A protein and the small-molecule ligand that binds it are described below.
Small molecule (SMILES): C=C(CC)C(=O)c1ccc(OCC(=O)O)c(Cl)c1Cl

Binding-site contacts:
Ligand atom C4 contacts residue TYR108 of chain 1.B at 3.8 Å (hydrophobic).
Ligand atom C10 contacts residue VAL35 of chain 1.B at 4.1 Å (hydrophobic).
Ligand atom C6 contacts residue TYR108 of chain 1.B at 3.7 Å (hydrophobic).
Ligand atom C3 contacts residue GLY205 of chain 1.B at 4.5 Å.
Ligand atom C10 contacts residue TRP38 of chain 1.B at 3.8 Å (hydrophobic).
Ligand atom O contacts residue ARG13 of chain 1.B at 3.8 Å.
Ligand atom O contacts residue ILE104 of chain 1.B at 3.8 Å.
Ligand atom C7 contacts residue TYR108 of chain 1.B at 4.4 Å (hydrophobic).
Ligand atom CL2 contacts residue TYR108 of chain 1.B at 4.1 Å.
Ligand atom C9 contacts residue VAL35 of chain 1.B at 4.2 Å (hydrophobic).
Ligand atom C3 contacts residue TYR108 of chain 1.B at 3.5 Å (hydrophobic).
Ligand atom C2 contacts residue PHE8 of chain 1.B at 4.5 Å (hydrophobic).
Ligand atom C12 contacts residue TYR108 of chain 1.B at 4.4 Å (hydrophobic).
Ligand atom CL1 contacts residue PHE8 of chain 1.B at 4.2 Å.
Ligand atom C3 contacts residue PHE8 of chain 1.B at 4.3 Å (hydrophobic).
Ligand atom C10 contacts residue PHE8 of chain 1.B at 3.5 Å (hydrophobic).
Ligand atom C13 contacts residue ARG13 of chain 1.B at 3.8 Å.
Ligand atom CL2 contacts residue GLY205 of chain 1.B at 3.7 Å.
Ligand atom C2 contacts residue TYR108 of chain 1.B at 3.3 Å (hydrophobic).
Ligand atom C12 contacts residue ILE104 of chain 1.B at 4.0 Å (hydrophobic).
Ligand atom CL1 contacts residue TYR108 of chain 1.B at 3.9 Å.
Ligand atom O1 contacts residue ASN206 of chain 1.B at 4.4 Å.
Ligand atom O1 contacts residue GLY205 of chain 1.B at 3.8 Å.
Ligand atom OXT contacts residue ARG13 of chain 1.B at 3.1 Å (salt-bridge).
Ligand atom CL1 contacts residue VAL10 of chain 1.B at 3.9 Å.
Ligand atom CL1 contacts residue TYR7 of chain 1.B at 3.1 Å.
Ligand atom O1 contacts residue TYR108 of chain 1.B at 4.2 Å.
Ligand atom O2 contacts residue TYR108 of chain 1.B at 4.1 Å.
Ligand atom CL2 contacts residue PHE8 of chain 1.B at 3.8 Å.
Ligand atom C13 contacts residue ILE104 of chain 1.B at 3.8 Å (hydrophobic).
Ligand atom CL2 contacts residue VAL10 of chain 1.B at 4.0 Å.
Ligand atom C5 contacts residue TYR108 of chain 1.B at 3.5 Å (hydrophobic).
Ligand atom OXT contacts residue ILE104 of chain 1.B at 3.4 Å.
Ligand atom C1 contacts residue TYR108 of chain 1.B at 3.7 Å (hydrophobic).

Sequence of chain 1.B:
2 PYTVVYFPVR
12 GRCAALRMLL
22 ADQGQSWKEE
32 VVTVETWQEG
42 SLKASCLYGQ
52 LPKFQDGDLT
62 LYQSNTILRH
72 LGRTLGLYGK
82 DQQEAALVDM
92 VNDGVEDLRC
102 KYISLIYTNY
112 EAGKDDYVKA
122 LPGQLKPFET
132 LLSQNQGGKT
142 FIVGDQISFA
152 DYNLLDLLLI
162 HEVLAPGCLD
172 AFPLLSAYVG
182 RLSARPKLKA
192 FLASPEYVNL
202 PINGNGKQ